The protein below binds the small molecule below.
Small molecule (SMILES): CSCC[C@H](NC(=O)[C@H](COP(=O)(O)O)NC(=O)[C@H](CCCC[NH3+])NC(=O)[C@H](CC(N)=O)NC(=O)[C@@H](N)CCC(N)=O)C(=O)O

Binding-site contacts:
Ligand atom O1P contacts residue TYR135 of chain 1.A at 3.7 Å.
Ligand atom N contacts residue ASN180 of chain 1.A at 3.1 Å (h-bond).
Ligand atom O contacts residue ASN180 of chain 1.A at 3.1 Å (h-bond).
Ligand atom O contacts residue LEU234 of chain 1.A at 3.9 Å.
Ligand atom CE contacts residue LEU227 of chain 1.A at 3.7 Å (hydrophobic).
Ligand atom CB contacts residue ASN180 of chain 1.A at 3.6 Å.
Ligand atom O contacts residue ASN231 of chain 1.A at 3.0 Å (h-bond).
Ligand atom CA contacts residue LEU179 of chain 1.A at 3.8 Å (hydrophobic).
Ligand atom C contacts residue ASN180 of chain 1.A at 3.8 Å.
Ligand atom O2P contacts residue ASN180 of chain 1.A at 3.9 Å.
Ligand atom NZ contacts residue ASP230 of chain 1.A at 2.7 Å (salt-bridge).
Ligand atom CG contacts residue ASN231 of chain 1.A at 3.2 Å.
Ligand atom SD contacts residue FSC1 of chain 1.C at 3.7 Å.
Ligand atom O2P contacts residue ARG134 of chain 1.A at 2.8 Å (salt-bridge).
Ligand atom O contacts residue LYS127 of chain 1.A at 2.9 Å (salt-bridge).
Ligand atom CD contacts residue LEU227 of chain 1.A at 3.8 Å (hydrophobic).
Ligand atom ND2 contacts residue GLU187 of chain 1.A at 3.2 Å.
Ligand atom CA contacts residue ASN180 of chain 1.A at 3.5 Å.
Ligand atom CB contacts residue ASN231 of chain 1.A at 3.1 Å.
Ligand atom NZ contacts residue LEU227 of chain 1.A at 3.9 Å.
Ligand atom O2P contacts residue TYR135 of chain 1.A at 2.5 Å (h-bond).
Ligand atom O3P contacts residue ARG134 of chain 1.A at 2.9 Å (salt-bridge).
Ligand atom P contacts residue ARG134 of chain 1.A at 3.8 Å.
Ligand atom OXT contacts residue LYS54 of chain 1.A at 3.5 Å.
Ligand atom CG contacts residue GLU187 of chain 1.A at 3.9 Å.
Ligand atom O contacts residue VAL183 of chain 1.A at 3.3 Å.
Ligand atom O3P contacts residue ARG61 of chain 1.A at 3.0 Å (salt-bridge).
Ligand atom CG contacts residue LEU227 of chain 1.A at 3.9 Å (hydrophobic).
Ligand atom OD1 contacts residue TRP235 of chain 1.A at 3.0 Å (h-bond).
Ligand atom OD1 contacts residue TYR186 of chain 1.A at 3.9 Å.
Ligand atom CB contacts residue LEU227 of chain 1.A at 3.9 Å (hydrophobic).
Ligand atom N contacts residue ASN231 of chain 1.A at 2.9 Å (h-bond).
Ligand atom CA contacts residue ASN231 of chain 1.A at 3.5 Å.
Ligand atom P contacts residue ARG61 of chain 1.A at 3.6 Å.
Ligand atom N contacts residue LEU179 of chain 1.A at 3.9 Å.
Ligand atom O1P contacts residue ARG61 of chain 1.A at 2.5 Å (salt-bridge).
Ligand atom C contacts residue LEU179 of chain 1.A at 3.8 Å (hydrophobic).
Ligand atom O contacts residue LEU179 of chain 1.A at 3.5 Å.
Ligand atom C contacts residue ASN231 of chain 1.A at 3.9 Å.
Ligand atom P contacts residue TYR135 of chain 1.A at 3.7 Å.

Sequence of chain 1.A:
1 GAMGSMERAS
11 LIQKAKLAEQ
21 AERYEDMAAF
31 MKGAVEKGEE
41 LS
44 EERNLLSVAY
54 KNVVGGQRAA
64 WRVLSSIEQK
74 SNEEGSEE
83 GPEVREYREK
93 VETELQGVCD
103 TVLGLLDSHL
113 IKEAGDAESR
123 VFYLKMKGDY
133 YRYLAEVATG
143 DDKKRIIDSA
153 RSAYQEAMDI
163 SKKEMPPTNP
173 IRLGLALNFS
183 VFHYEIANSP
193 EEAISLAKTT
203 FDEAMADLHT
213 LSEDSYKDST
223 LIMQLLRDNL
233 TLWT